The small molecule below binds the protein below.
Small molecule (SMILES): O=[N+]([O-])c1ccc(O[C@H]2O[C@H](CO)[C@@H](O)[C@H](O)[C@@H]2O)cc1

Sequence of chain 1.B:
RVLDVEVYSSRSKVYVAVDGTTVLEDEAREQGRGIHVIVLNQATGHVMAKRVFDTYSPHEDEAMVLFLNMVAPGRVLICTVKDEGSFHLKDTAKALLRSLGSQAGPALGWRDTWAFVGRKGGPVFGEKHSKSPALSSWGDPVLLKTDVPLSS

Binding-site contacts:
Ligand atom C5 contacts residue TYR66 of chain 1.B at 4.0 Å (hydrophobic).
Ligand atom O6 contacts residue ARG121 of chain 1.B at 2.9 Å (salt-bridge).
Ligand atom C4 contacts residue ASP93 of chain 1.B at 3.5 Å.
Ligand atom O4 contacts residue ASP93 of chain 1.B at 2.6 Å (salt-bridge).
Ligand atom O4 contacts residue ARG43 of chain 1.B at 3.0 Å (salt-bridge).
Ligand atom C9 contacts residue TRP120 of chain 1.B at 3.6 Å (hydrophobic).
Ligand atom O1 contacts residue TYR66 of chain 1.B at 3.6 Å.
Ligand atom C9 contacts residue TYR66 of chain 1.B at 4.2 Å (hydrophobic).
Ligand atom O6 contacts residue TRP120 of chain 1.B at 4.3 Å.
Ligand atom C5 contacts residue ARG43 of chain 1.B at 4.4 Å.
Ligand atom C5 contacts residue ARG121 of chain 1.B at 4.1 Å.
Ligand atom C12 contacts residue TYR66 of chain 1.B at 3.0 Å (hydrophobic).
Ligand atom C6 contacts residue ASP93 of chain 1.B at 3.6 Å.
Ligand atom O6 contacts residue GLU94 of chain 1.B at 3.9 Å.
Ligand atom O5 contacts residue TRP120 of chain 1.B at 4.1 Å.
Ligand atom C5 contacts residue TRP120 of chain 1.B at 4.4 Å (hydrophobic).
Ligand atom C6 contacts residue ARG121 of chain 1.B at 4.0 Å.
Ligand atom C8 contacts residue TRP120 of chain 1.B at 3.5 Å (hydrophobic).
Ligand atom C4 contacts residue ARG43 of chain 1.B at 4.0 Å.
Ligand atom C8 contacts residue TYR66 of chain 1.B at 3.8 Å (hydrophobic).
Ligand atom C3 contacts residue ARG43 of chain 1.B at 4.2 Å.
Ligand atom O3 contacts residue ARG43 of chain 1.B at 4.5 Å.
Ligand atom O6 contacts residue ASP93 of chain 1.B at 2.7 Å (salt-bridge).
Ligand atom C6 contacts residue TRP120 of chain 1.B at 3.9 Å (hydrophobic).
Ligand atom C10 contacts residue TYR66 of chain 1.B at 4.0 Å (hydrophobic).
Ligand atom C6 contacts residue GLU94 of chain 1.B at 3.8 Å.
Ligand atom C7 contacts residue TYR66 of chain 1.B at 3.2 Å (hydrophobic).
Ligand atom C6 contacts residue TYR66 of chain 1.B at 3.8 Å (hydrophobic).
Ligand atom C5 contacts residue ASP93 of chain 1.B at 4.3 Å.
Ligand atom O2 contacts residue ARG121 of chain 1.B at 3.6 Å.
Ligand atom C11 contacts residue TYR66 of chain 1.B at 3.5 Å (hydrophobic).
Ligand atom O8 contacts residue PHE97 of chain 1.B at 4.3 Å.
Ligand atom C1 contacts residue ARG121 of chain 1.B at 3.7 Å.
Ligand atom C2 contacts residue ARG121 of chain 1.B at 4.3 Å.
Ligand atom O6 contacts residue TRP148 of chain 1.B at 4.0 Å.
Ligand atom O5 contacts residue ARG121 of chain 1.B at 3.0 Å (salt-bridge).